Sequence of chain 1.F:
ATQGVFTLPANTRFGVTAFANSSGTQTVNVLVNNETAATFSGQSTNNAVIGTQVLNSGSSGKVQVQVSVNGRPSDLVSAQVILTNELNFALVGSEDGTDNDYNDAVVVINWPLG

This protein binds this small molecule.
Small molecule (SMILES): C[C@@H]1O[C@@H](CC(=O)O)[C@@H](O)[C@H](O)[C@@H]1O

Sequence of chain 1.M:
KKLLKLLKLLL

Sequence of chain 1.E:
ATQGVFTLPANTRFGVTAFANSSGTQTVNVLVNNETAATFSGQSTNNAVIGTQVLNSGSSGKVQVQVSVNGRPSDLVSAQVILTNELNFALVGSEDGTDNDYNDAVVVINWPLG

Binding-site contacts:
Ligand atom O3 contacts residue CA1 of chain 1.Y at 2.5 Å.
Ligand atom O2 contacts residue SER23 of chain 1.E at 3.4 Å.
Ligand atom O5 contacts residue SER23 of chain 1.E at 3.4 Å (h-bond).
Ligand atom O7A contacts residue LYS2 of chain 1.M at 3.5 Å (salt-bridge).
Ligand atom O7A contacts residue LYS1 of chain 1.M at 2.4 Å (salt-bridge).
Ligand atom C3 contacts residue ASP100 of chain 1.E at 3.1 Å.
Ligand atom O3 contacts residue ASP105 of chain 1.E at 3.0 Å (salt-bridge).
Ligand atom O2 contacts residue ASN22 of chain 1.E at 3.0 Å (h-bond).
Ligand atom C4 contacts residue ASP97 of chain 1.E at 3.5 Å.
Ligand atom C4 contacts residue SER23 of chain 1.E at 3.6 Å.
Ligand atom C2 contacts residue CA1 of chain 1.Y at 3.4 Å.
Ligand atom O3 contacts residue ASP100 of chain 1.E at 2.5 Å (salt-bridge).
Ligand atom C5 contacts residue SER23 of chain 1.E at 3.5 Å.
Ligand atom C5 contacts residue LYS1 of chain 1.M at 3.5 Å.
Ligand atom O5 contacts residue LYS1 of chain 1.M at 3.5 Å (salt-bridge).
Ligand atom O2 contacts residue ASP105 of chain 1.E at 3.8 Å.
Ligand atom C2 contacts residue GLY115 of chain 1.F at 3.4 Å.
Ligand atom O2 contacts residue CA1 of chain 1.Y at 2.5 Å.
Ligand atom O3 contacts residue CA1 of chain 1.Z at 2.4 Å.
Ligand atom C4 contacts residue CA1 of chain 1.Z at 3.3 Å.
Ligand atom C6 contacts residue LYS1 of chain 1.M at 2.5 Å.
Ligand atom C1M contacts residue SER24 of chain 1.E at 3.6 Å.
Ligand atom O3 contacts residue ASP102 of chain 1.E at 2.8 Å (salt-bridge).
Ligand atom C3 contacts residue CA1 of chain 1.Y at 3.4 Å.
Ligand atom O4 contacts residue ASP97 of chain 1.E at 2.6 Å (salt-bridge).
Ligand atom C1 contacts residue LYS1 of chain 1.M at 3.4 Å.
Ligand atom C7 contacts residue LYS1 of chain 1.M at 1.4 Å.
Ligand atom C3 contacts residue CA1 of chain 1.Z at 3.4 Å.
Ligand atom O2 contacts residue GLY115 of chain 1.F at 2.5 Å (h-bond).
Ligand atom O4 contacts residue GLU96 of chain 1.E at 3.4 Å (salt-bridge).
Ligand atom O4 contacts residue ASP105 of chain 1.E at 3.3 Å (salt-bridge).
Ligand atom C7 contacts residue SER24 of chain 1.E at 3.4 Å.
Ligand atom O7A contacts residue SER24 of chain 1.E at 2.4 Å (h-bond).
Ligand atom O5 contacts residue SER24 of chain 1.E at 2.9 Å (h-bond).
Ligand atom C1M contacts residue GLY115 of chain 1.F at 3.5 Å.
Ligand atom C3 contacts residue ASP105 of chain 1.E at 3.8 Å.
Ligand atom C1M contacts residue LYS1 of chain 1.M at 3.6 Å.
Ligand atom O4 contacts residue CA1 of chain 1.Z at 2.6 Å.
Ligand atom C4 contacts residue ASP105 of chain 1.E at 3.3 Å.
Ligand atom O4 contacts residue ASP100 of chain 1.E at 3.6 Å.